A small-molecule ligand and the protein it binds are described below.
Small molecule (SMILES): CC(=O)N[C@H]1[C@H](O[C@H]2[C@H](O)[C@@H](NC(C)=O)CO[C@@H]2CO)O[C@H](CO)[C@@H](O[C@@H]2O[C@H](CO)[C@@H](O)[C@H](O)[C@@H]2O)[C@@H]1O

Binding-site contacts:
Ligand atom O5 contacts residue ASN360 of chain 1.A at 2.3 Å (h-bond).
Ligand atom O7 contacts residue GLN358 of chain 1.A at 4.3 Å.
Ligand atom O3 contacts residue ASN360 of chain 1.A at 4.3 Å.
Ligand atom C8 contacts residue ASN360 of chain 1.A at 3.7 Å.
Ligand atom N2 contacts residue ASN360 of chain 1.A at 3.4 Å (h-bond).
Ligand atom C5 contacts residue ASN360 of chain 1.A at 3.5 Å.
Ligand atom C1 contacts residue ASN360 of chain 1.A at 1.5 Å.
Ligand atom C3 contacts residue ASN360 of chain 1.A at 3.9 Å.
Ligand atom C2 contacts residue ASN360 of chain 1.A at 2.7 Å.
Ligand atom C7 contacts residue ASN360 of chain 1.A at 4.0 Å.
Ligand atom C4 contacts residue ASN360 of chain 1.A at 4.2 Å.

Sequence of chain 1.A:
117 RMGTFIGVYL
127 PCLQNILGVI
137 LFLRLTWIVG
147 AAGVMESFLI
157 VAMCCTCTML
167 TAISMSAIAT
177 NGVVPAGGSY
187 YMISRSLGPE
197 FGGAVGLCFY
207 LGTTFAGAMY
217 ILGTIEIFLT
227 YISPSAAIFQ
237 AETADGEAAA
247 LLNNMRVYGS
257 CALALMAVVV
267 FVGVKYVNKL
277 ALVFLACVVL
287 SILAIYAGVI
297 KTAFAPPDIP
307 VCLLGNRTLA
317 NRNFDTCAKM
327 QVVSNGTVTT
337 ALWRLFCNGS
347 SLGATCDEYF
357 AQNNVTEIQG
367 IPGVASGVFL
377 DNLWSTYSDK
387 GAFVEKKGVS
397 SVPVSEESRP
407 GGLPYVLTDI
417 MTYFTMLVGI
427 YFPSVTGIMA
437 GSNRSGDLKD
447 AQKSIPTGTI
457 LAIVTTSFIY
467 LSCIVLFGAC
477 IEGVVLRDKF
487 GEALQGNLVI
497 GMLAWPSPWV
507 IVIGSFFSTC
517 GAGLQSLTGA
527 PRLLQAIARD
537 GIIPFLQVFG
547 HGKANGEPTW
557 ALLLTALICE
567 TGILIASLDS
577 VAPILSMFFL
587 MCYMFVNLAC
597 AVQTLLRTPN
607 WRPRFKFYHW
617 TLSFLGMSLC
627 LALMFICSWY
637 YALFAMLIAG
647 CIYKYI